Binding-site contacts:
Ligand atom C15 contacts residue GLY121 of chain 1.B at 3.5 Å.
Ligand atom C19 contacts residue TRP286 of chain 1.B at 3.4 Å (hydrophobic).
Ligand atom N16 contacts residue GLY121 of chain 1.B at 3.6 Å (h-bond).
Ligand atom C08 contacts residue TYR124 of chain 1.B at 3.6 Å (hydrophobic).
Ligand atom O25 contacts residue TRP286 of chain 1.B at 3.2 Å.
Ligand atom O25 contacts residue SER298 of chain 1.B at 3.0 Å (h-bond).
Ligand atom N16 contacts residue SER203 of chain 1.B at 2.8 Å (h-bond).
Ligand atom C20 contacts residue TRP286 of chain 1.B at 3.3 Å (hydrophobic).
Ligand atom C06 contacts residue TYR124 of chain 1.B at 3.5 Å (hydrophobic).
Ligand atom C15 contacts residue GLY122 of chain 1.B at 3.7 Å.
Ligand atom C23 contacts residue TRP286 of chain 1.B at 3.5 Å (hydrophobic).
Ligand atom C10 contacts residue TYR337 of chain 1.B at 3.3 Å (hydrophobic).
Ligand atom C19 contacts residue TYR124 of chain 1.B at 3.6 Å (hydrophobic).
Ligand atom O17 contacts residue ALA204 of chain 1.B at 3.7 Å.
Ligand atom C05 contacts residue TYR124 of chain 1.B at 3.6 Å (hydrophobic).
Ligand atom O17 contacts residue SER203 of chain 1.B at 2.3 Å (h-bond).
Ligand atom C11 contacts residue TYR337 of chain 1.B at 3.7 Å (hydrophobic).
Ligand atom N24 contacts residue SER298 of chain 1.B at 3.7 Å.
Ligand atom C22 contacts residue TRP286 of chain 1.B at 3.5 Å (hydrophobic).
Ligand atom C12 contacts residue TRP86 of chain 1.B at 3.5 Å (hydrophobic).
Ligand atom C04 contacts residue TYR341 of chain 1.B at 3.7 Å (hydrophobic).
Ligand atom C02 contacts residue TRP286 of chain 1.B at 3.4 Å (hydrophobic).
Ligand atom O26 contacts residue SER298 of chain 1.B at 2.9 Å (h-bond).
Ligand atom O17 contacts residue GLY122 of chain 1.B at 3.0 Å (h-bond).
Ligand atom C20 contacts residue TYR72 of chain 1.B at 3.5 Å (hydrophobic).
Ligand atom C18 contacts residue TYR124 of chain 1.B at 3.7 Å (hydrophobic).
Ligand atom O26 contacts residue PHE297 of chain 1.B at 3.2 Å.
Ligand atom N03 contacts residue TRP286 of chain 1.B at 3.6 Å.
Ligand atom C07 contacts residue PHE338 of chain 1.B at 3.6 Å (hydrophobic).
Ligand atom C18 contacts residue TRP286 of chain 1.B at 3.3 Å (hydrophobic).
Ligand atom N24 contacts residue TRP286 of chain 1.B at 3.6 Å.
Ligand atom C06 contacts residue PHE338 of chain 1.B at 3.4 Å (hydrophobic).
Ligand atom O25 contacts residue GLU285 of chain 1.B at 3.5 Å (salt-bridge).
Ligand atom C21 contacts residue TRP286 of chain 1.B at 3.5 Å (hydrophobic).
Ligand atom O01 contacts residue PHE297 of chain 1.B at 3.3 Å.
Ligand atom N03 contacts residue TYR124 of chain 1.B at 3.4 Å (h-bond).
Ligand atom O17 contacts residue GLY121 of chain 1.B at 3.4 Å (h-bond).
Ligand atom C11 contacts residue TRP86 of chain 1.B at 3.2 Å (hydrophobic).
Ligand atom C27 contacts residue TRP286 of chain 1.B at 3.4 Å (hydrophobic).
Ligand atom N16 contacts residue HIS447 of chain 1.B at 3.4 Å (h-bond).

Sequence of chain 1.B:
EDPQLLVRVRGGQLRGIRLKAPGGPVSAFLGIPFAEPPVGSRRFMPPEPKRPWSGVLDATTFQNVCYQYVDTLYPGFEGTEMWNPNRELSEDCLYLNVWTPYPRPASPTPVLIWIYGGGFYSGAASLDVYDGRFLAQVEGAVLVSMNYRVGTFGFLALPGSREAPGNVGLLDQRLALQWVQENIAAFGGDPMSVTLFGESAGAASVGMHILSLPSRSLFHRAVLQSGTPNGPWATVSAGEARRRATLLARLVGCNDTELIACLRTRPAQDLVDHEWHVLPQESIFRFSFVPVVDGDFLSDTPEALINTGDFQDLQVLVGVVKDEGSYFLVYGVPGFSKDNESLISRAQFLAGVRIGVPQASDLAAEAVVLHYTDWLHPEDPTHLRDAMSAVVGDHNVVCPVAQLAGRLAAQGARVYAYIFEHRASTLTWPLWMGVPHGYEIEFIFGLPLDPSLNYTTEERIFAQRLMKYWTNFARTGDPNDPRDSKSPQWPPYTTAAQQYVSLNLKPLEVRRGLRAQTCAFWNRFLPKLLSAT

This small molecule binds to this protein.
Small molecule (SMILES): Cc1ccc(C(=O)NCCCCC[n+]2ccccc2/C=N/O)cc1[N+](=O)[O-]